A small-molecule ligand and the protein it binds are described below.
Small molecule (SMILES): Oc1ccc(-c2ccnn2-c2ccccc2Cl)c(O)c1

Binding-site contacts:
Ligand atom C9 contacts residue MET91 of chain 1.A at 3.5 Å (hydrophobic).
Ligand atom O19 contacts residue THR177 of chain 1.A at 3.9 Å.
Ligand atom C9 contacts residue GLY90 of chain 1.A at 3.6 Å.
Ligand atom C14 contacts residue THR102 of chain 1.A at 3.6 Å.
Ligand atom C17 contacts residue THR102 of chain 1.A at 3.6 Å.
Ligand atom C7 contacts residue ASN44 of chain 1.A at 4.1 Å.
Ligand atom C13 contacts residue SER45 of chain 1.A at 4.0 Å.
Ligand atom C8 contacts residue ASN44 of chain 1.A at 3.9 Å.
Ligand atom C16 contacts residue VAL179 of chain 1.A at 3.8 Å (hydrophobic).
Ligand atom C9 contacts residue ILE89 of chain 1.A at 3.9 Å (hydrophobic).
Ligand atom N6 contacts residue MET91 of chain 1.A at 4.0 Å.
Ligand atom C4 contacts residue ALA48 of chain 1.A at 4.0 Å (hydrophobic).
Ligand atom C1 contacts residue MET91 of chain 1.A at 3.9 Å (hydrophobic).
Ligand atom C12 contacts residue ASN44 of chain 1.A at 3.5 Å.
Ligand atom C13 contacts residue ASN44 of chain 1.A at 3.6 Å.
Ligand atom O19 contacts residue ALA48 of chain 1.A at 3.2 Å.
Ligand atom CL1 contacts residue ASN44 of chain 1.A at 2.9 Å.
Ligand atom O20 contacts residue VAL179 of chain 1.A at 3.2 Å.
Ligand atom O19 contacts residue SER45 of chain 1.A at 3.8 Å.
Ligand atom C12 contacts residue PHE131 of chain 1.A at 3.8 Å (hydrophobic).
Ligand atom C14 contacts residue LEU100 of chain 1.A at 3.2 Å (hydrophobic).
Ligand atom O20 contacts residue LEU41 of chain 1.A at 3.4 Å.
Ligand atom C7 contacts residue MET91 of chain 1.A at 4.0 Å (hydrophobic).
Ligand atom CL1 contacts residue ALA48 of chain 1.A at 3.6 Å.
Ligand atom C10 contacts residue LEU100 of chain 1.A at 3.2 Å (hydrophobic).
Ligand atom O19 contacts residue ASP86 of chain 1.A at 3.0 Å (salt-bridge).
Ligand atom C8 contacts residue ASP86 of chain 1.A at 3.8 Å.
Ligand atom C8 contacts residue THR177 of chain 1.A at 4.0 Å.
Ligand atom C4 contacts residue MET91 of chain 1.A at 3.8 Å (hydrophobic).
Ligand atom CL1 contacts residue ASP47 of chain 1.A at 3.5 Å.
Ligand atom C13 contacts residue ASP86 of chain 1.A at 3.8 Å.
Ligand atom C17 contacts residue ASN44 of chain 1.A at 3.8 Å.
Ligand atom C11 contacts residue ASN44 of chain 1.A at 4.1 Å.
Ligand atom O20 contacts residue PHE131 of chain 1.A at 3.9 Å.
Ligand atom O20 contacts residue ASN44 of chain 1.A at 3.9 Å.
Ligand atom C15 contacts residue ASN44 of chain 1.A at 3.5 Å.
Ligand atom O19 contacts residue ASN44 of chain 1.A at 3.5 Å (h-bond).
Ligand atom C3 contacts residue MET91 of chain 1.A at 4.1 Å (hydrophobic).
Ligand atom C4 contacts residue THR177 of chain 1.A at 3.5 Å.
Ligand atom C16 contacts residue ASN44 of chain 1.A at 3.6 Å.

Sequence of chain 1.A:
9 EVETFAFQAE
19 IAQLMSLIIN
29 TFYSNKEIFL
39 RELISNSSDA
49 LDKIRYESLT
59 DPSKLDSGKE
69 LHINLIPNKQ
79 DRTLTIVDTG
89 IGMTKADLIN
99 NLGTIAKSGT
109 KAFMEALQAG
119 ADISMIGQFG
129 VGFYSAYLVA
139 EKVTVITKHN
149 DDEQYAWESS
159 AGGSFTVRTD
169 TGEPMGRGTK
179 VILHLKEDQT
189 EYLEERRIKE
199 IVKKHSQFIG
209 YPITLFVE